Sequence of chain 1.C:
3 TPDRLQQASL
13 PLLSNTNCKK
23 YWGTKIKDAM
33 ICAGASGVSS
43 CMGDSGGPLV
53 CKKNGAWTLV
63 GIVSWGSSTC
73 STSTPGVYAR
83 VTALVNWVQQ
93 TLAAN

Binding-site contacts:
Ligand atom C2 contacts residue MET44 of chain 1.C at 4.1 Å (hydrophobic).
Ligand atom C6 contacts residue TRP67 of chain 1.C at 4.0 Å (hydrophobic).
Ligand atom C1 contacts residue SER47 of chain 1.C at 3.9 Å.
Ligand atom CL4 contacts residue GLY68 of chain 1.C at 3.4 Å.
Ligand atom C5 contacts residue TRP67 of chain 1.C at 3.7 Å (hydrophobic).
Ligand atom C4 contacts residue GLY68 of chain 1.C at 3.6 Å.
Ligand atom C4 contacts residue SER42 of chain 1.C at 3.8 Å.
Ligand atom C4 contacts residue TRP67 of chain 1.C at 3.7 Å (hydrophobic).
Ligand atom O1B contacts residue HIS42 of chain 1.B at 2.5 Å (h-bond).
Ligand atom C6 contacts residue CYS43 of chain 1.C at 4.0 Å (hydrophobic).
Ligand atom CL4 contacts residue TRP67 of chain 1.C at 4.0 Å.
Ligand atom CL4 contacts residue SER41 of chain 1.C at 3.7 Å.
Ligand atom O contacts residue SER66 of chain 1.C at 3.3 Å (h-bond).
Ligand atom O1B contacts residue SER47 of chain 1.C at 2.2 Å (h-bond).
Ligand atom C1 contacts residue CYS43 of chain 1.C at 3.9 Å (hydrophobic).
Ligand atom C8 contacts residue SER47 of chain 1.C at 2.5 Å.
Ligand atom C8 contacts residue SER66 of chain 1.C at 3.5 Å.
Ligand atom C5 contacts residue CYS43 of chain 1.C at 4.2 Å (hydrophobic).
Ligand atom C2 contacts residue CYS43 of chain 1.C at 4.2 Å (hydrophobic).
Ligand atom C3 contacts residue GLY68 of chain 1.C at 3.8 Å.
Ligand atom C8 contacts residue HIS42 of chain 1.B at 2.9 Å.
Ligand atom B contacts residue SER47 of chain 1.C at 1.5 Å.
Ligand atom C5 contacts residue GLY68 of chain 1.C at 4.0 Å.
Ligand atom C contacts residue HIS42 of chain 1.B at 3.5 Å.
Ligand atom C7 contacts residue HIS42 of chain 1.B at 4.1 Å.
Ligand atom C6 contacts residue VAL65 of chain 1.C at 3.6 Å (hydrophobic).
Ligand atom C5 contacts residue SER42 of chain 1.C at 3.9 Å.
Ligand atom C7 contacts residue CYS43 of chain 1.C at 3.8 Å (hydrophobic).
Ligand atom CL4 contacts residue SER42 of chain 1.C at 3.5 Å.
Ligand atom O contacts residue TRP67 of chain 1.C at 3.9 Å.
Ligand atom B contacts residue SER66 of chain 1.C at 3.8 Å.
Ligand atom N contacts residue SER47 of chain 1.C at 3.7 Å.
Ligand atom C5 contacts residue VAL65 of chain 1.C at 4.1 Å (hydrophobic).
Ligand atom B contacts residue HIS42 of chain 1.B at 1.7 Å.
Ligand atom N contacts residue HIS42 of chain 1.B at 3.4 Å (h-bond).
Ligand atom C7 contacts residue SER47 of chain 1.C at 2.6 Å.
Ligand atom C3 contacts residue SER69 of chain 1.C at 3.7 Å.
Ligand atom C7 contacts residue MET44 of chain 1.C at 4.1 Å (hydrophobic).
Ligand atom CL4 contacts residue SER69 of chain 1.C at 3.5 Å.
Ligand atom O contacts residue HIS42 of chain 1.B at 3.5 Å (h-bond).

This small molecule binds to this protein.
Small molecule (SMILES): CC(=O)N[C@H](Cc1ccc(Cl)cc1)[B-](O)(O)O

Sequence of chain 1.B:
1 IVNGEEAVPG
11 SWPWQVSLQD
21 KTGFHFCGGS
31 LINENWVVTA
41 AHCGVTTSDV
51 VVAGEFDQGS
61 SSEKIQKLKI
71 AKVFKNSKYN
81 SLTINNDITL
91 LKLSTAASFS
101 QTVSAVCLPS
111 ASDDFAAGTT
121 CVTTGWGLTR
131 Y